Sequence of chain 1.B:
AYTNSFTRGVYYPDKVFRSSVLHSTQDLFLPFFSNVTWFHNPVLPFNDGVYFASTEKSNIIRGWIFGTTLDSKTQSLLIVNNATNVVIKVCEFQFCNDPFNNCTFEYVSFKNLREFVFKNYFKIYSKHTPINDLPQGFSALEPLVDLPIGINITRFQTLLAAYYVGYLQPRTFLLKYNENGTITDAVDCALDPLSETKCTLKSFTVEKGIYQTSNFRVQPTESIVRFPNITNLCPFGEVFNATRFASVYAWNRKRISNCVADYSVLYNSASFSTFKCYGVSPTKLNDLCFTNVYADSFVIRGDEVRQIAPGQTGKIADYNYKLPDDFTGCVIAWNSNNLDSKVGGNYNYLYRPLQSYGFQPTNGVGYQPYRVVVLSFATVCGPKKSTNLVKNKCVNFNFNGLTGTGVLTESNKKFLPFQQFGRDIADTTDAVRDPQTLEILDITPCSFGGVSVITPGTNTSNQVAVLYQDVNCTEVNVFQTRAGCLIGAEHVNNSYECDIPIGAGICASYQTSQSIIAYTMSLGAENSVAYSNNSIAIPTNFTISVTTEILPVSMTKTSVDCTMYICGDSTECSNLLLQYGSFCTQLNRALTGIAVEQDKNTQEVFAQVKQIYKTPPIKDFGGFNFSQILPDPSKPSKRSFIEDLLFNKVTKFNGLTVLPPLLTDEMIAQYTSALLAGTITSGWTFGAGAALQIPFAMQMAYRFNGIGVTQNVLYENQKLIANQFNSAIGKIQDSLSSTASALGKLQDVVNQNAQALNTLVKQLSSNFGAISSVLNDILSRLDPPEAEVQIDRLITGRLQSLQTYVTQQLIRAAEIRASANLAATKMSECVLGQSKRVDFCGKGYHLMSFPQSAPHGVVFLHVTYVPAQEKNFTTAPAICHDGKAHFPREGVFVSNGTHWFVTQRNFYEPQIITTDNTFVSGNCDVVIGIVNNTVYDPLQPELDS

Sequence of chain 1.C:
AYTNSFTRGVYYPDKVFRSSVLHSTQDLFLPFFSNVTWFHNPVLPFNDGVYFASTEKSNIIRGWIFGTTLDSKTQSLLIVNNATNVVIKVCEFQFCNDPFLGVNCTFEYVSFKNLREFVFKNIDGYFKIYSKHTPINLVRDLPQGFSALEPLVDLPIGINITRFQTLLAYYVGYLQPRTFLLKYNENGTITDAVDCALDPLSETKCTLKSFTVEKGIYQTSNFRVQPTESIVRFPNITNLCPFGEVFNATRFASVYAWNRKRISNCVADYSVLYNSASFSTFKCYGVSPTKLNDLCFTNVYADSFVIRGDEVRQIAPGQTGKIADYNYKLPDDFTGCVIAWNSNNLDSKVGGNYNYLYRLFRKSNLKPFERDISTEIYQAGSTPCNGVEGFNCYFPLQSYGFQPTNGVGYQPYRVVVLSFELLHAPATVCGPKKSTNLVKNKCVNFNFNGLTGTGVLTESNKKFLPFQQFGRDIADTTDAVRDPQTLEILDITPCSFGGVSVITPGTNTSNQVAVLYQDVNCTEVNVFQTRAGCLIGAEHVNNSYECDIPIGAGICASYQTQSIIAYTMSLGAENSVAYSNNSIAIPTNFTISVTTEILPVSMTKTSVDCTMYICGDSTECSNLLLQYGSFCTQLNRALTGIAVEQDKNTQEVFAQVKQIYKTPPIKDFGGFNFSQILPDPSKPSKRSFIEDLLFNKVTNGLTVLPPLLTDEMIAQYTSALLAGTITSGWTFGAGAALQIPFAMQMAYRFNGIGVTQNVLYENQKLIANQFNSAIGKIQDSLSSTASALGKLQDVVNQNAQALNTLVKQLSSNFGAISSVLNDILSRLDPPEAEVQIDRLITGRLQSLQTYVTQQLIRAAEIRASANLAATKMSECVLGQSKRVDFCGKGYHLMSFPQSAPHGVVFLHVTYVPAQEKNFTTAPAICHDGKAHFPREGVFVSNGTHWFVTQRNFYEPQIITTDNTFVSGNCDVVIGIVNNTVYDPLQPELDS

This protein binds this small molecule.
Small molecule (SMILES): CC(=O)N[C@@H]1[C@@H](O)[C@H](O)[C@@H](CO)O[C@H]1O

Binding-site contacts:
Ligand atom C1 contacts residue ASN698 of chain 1.B at 1.4 Å.
Ligand atom N2 contacts residue ASN698 of chain 1.B at 2.9 Å (h-bond).
Ligand atom O6 contacts residue ASP785 of chain 1.C at 4.4 Å.
Ligand atom O5 contacts residue ASN698 of chain 1.B at 2.4 Å (h-bond).
Ligand atom C3 contacts residue ASN698 of chain 1.B at 3.8 Å.
Ligand atom O5 contacts residue ASP785 of chain 1.C at 4.1 Å.
Ligand atom C4 contacts residue ASN698 of chain 1.B at 4.2 Å.
Ligand atom C7 contacts residue ASN698 of chain 1.B at 3.2 Å.
Ligand atom O7 contacts residue ASN698 of chain 1.B at 3.5 Å (h-bond).
Ligand atom C8 contacts residue ASN699 of chain 1.B at 4.3 Å.
Ligand atom C5 contacts residue ASN698 of chain 1.B at 3.7 Å.
Ligand atom C8 contacts residue GLY1120 of chain 1.B at 4.2 Å.
Ligand atom C2 contacts residue ASN698 of chain 1.B at 2.5 Å.
Ligand atom O7 contacts residue GLY1120 of chain 1.B at 4.3 Å.
Ligand atom C8 contacts residue ASN698 of chain 1.B at 3.9 Å.